Sequence of chain 1.A:
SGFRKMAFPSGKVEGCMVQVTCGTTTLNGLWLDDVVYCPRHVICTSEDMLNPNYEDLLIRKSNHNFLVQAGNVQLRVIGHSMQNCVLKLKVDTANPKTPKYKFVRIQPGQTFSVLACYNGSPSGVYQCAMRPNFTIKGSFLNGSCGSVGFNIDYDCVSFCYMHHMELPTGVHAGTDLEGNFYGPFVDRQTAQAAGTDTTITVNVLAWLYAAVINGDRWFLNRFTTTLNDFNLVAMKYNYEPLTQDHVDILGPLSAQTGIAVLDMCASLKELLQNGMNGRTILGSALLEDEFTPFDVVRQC

Sequence of chain 1.B:
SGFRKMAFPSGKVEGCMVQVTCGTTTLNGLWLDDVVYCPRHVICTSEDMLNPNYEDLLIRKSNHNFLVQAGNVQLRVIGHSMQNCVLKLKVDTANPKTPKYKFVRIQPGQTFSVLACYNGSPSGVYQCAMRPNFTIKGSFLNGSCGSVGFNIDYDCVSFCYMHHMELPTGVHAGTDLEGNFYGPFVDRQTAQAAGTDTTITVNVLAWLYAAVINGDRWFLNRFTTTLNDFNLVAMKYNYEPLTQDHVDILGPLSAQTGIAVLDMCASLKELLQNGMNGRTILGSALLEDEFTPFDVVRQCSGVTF

This small molecule binds to this protein.
Small molecule (SMILES): O=C(Nc1cncc2ccccc12)[C@@H]1CNCc2ccc(Cl)cc21

Binding-site contacts:
Ligand atom C contacts residue MET49 of chain 1.A at 3.7 Å (hydrophobic).
Ligand atom N1 contacts residue CYS145 of chain 1.A at 3.7 Å.
Ligand atom CL contacts residue ASP187 of chain 1.A at 3.4 Å.
Ligand atom CL contacts residue MET165 of chain 1.A at 3.8 Å.
Ligand atom C12 contacts residue ASN142 of chain 1.A at 3.8 Å.
Ligand atom C3 contacts residue GLN189 of chain 1.A at 3.7 Å.
Ligand atom C2 contacts residue MET165 of chain 1.A at 3.9 Å (hydrophobic).
Ligand atom C10 contacts residue LEU141 of chain 1.A at 3.6 Å (hydrophobic).
Ligand atom O contacts residue MET165 of chain 1.A at 3.3 Å.
Ligand atom C1 contacts residue MET49 of chain 1.A at 3.6 Å (hydrophobic).
Ligand atom C18 contacts residue HIS41 of chain 1.A at 3.8 Å.
Ligand atom N2 contacts residue PHE140 of chain 1.A at 3.8 Å.
Ligand atom C12 contacts residue GLU166 of chain 1.A at 3.3 Å.
Ligand atom C11 contacts residue GLU166 of chain 1.A at 3.7 Å.
Ligand atom N2 contacts residue GLU166 of chain 1.A at 3.9 Å.
Ligand atom C10 contacts residue PHE140 of chain 1.A at 3.4 Å (hydrophobic).
Ligand atom N2 contacts residue HIS163 of chain 1.A at 2.6 Å (h-bond).
Ligand atom C1 contacts residue ARG188 of chain 1.A at 3.9 Å.
Ligand atom C12 contacts residue LEU141 of chain 1.A at 3.7 Å (hydrophobic).
Ligand atom C9 contacts residue HIS163 of chain 1.A at 3.2 Å.
Ligand atom C18 contacts residue MET165 of chain 1.A at 3.6 Å (hydrophobic).
Ligand atom C9 contacts residue GLU166 of chain 1.A at 3.9 Å.
Ligand atom N2 contacts residue SER144 of chain 1.A at 3.5 Å (h-bond).
Ligand atom C10 contacts residue GLU166 of chain 1.A at 3.5 Å.
Ligand atom C9 contacts residue CYS145 of chain 1.A at 3.7 Å (hydrophobic).
Ligand atom CL contacts residue HIS164 of chain 1.A at 3.7 Å.
Ligand atom C contacts residue MET165 of chain 1.A at 3.5 Å (hydrophobic).
Ligand atom C13 contacts residue ASN142 of chain 1.A at 3.9 Å.
Ligand atom CL contacts residue HIS41 of chain 1.A at 3.3 Å.
Ligand atom C12 contacts residue PHE140 of chain 1.A at 3.4 Å (hydrophobic).
Ligand atom C10 contacts residue HIS163 of chain 1.A at 3.7 Å.
Ligand atom C11 contacts residue LEU141 of chain 1.A at 3.7 Å (hydrophobic).
Ligand atom C10 contacts residue SER144 of chain 1.A at 3.9 Å.
Ligand atom C18 contacts residue HIS164 of chain 1.A at 3.4 Å.
Ligand atom C1 contacts residue MET165 of chain 1.A at 3.4 Å (hydrophobic).
Ligand atom C11 contacts residue PHE140 of chain 1.A at 3.8 Å (hydrophobic).
Ligand atom C4 contacts residue GLN189 of chain 1.A at 3.0 Å.
Ligand atom CL contacts residue MET49 of chain 1.A at 3.9 Å.
Ligand atom C2 contacts residue GLN189 of chain 1.A at 3.4 Å.
Ligand atom O contacts residue GLU166 of chain 1.A at 3.0 Å (salt-bridge).